This small molecule binds to this protein.
Small molecule (SMILES): CC(=O)N[C@H]1[C@H](O[C@H]2[C@H](O)[C@@H](NC(C)=O)CO[C@@H]2CO)O[C@H](CO)[C@@H](O)[C@@H]1O

Sequence of chain 1.B:
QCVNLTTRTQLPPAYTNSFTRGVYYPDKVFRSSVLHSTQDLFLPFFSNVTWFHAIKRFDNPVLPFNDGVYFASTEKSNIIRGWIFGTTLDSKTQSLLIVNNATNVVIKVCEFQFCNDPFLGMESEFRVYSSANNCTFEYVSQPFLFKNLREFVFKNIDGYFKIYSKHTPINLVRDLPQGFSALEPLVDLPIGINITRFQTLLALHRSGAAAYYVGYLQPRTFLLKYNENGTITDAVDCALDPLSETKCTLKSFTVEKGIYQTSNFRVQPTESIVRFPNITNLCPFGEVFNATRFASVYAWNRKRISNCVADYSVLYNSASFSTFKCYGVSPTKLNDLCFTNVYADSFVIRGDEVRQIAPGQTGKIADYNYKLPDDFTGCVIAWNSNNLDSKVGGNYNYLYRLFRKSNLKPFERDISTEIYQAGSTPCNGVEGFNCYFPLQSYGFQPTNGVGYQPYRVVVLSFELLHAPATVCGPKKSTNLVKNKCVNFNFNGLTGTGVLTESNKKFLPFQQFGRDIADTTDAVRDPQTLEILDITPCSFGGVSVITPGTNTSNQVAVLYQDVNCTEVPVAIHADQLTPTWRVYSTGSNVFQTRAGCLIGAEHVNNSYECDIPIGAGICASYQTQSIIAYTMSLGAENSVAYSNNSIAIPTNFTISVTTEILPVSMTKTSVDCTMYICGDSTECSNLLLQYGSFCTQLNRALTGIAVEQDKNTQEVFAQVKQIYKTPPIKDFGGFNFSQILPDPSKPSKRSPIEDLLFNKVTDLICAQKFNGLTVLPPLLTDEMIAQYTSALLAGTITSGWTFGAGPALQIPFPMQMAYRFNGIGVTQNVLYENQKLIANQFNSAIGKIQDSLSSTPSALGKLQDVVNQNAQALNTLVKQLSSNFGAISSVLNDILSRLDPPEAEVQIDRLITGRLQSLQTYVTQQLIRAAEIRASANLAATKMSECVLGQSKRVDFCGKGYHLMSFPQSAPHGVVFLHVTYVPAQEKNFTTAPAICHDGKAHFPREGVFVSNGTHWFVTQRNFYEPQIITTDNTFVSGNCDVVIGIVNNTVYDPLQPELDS

Binding-site contacts:
Ligand atom O6 contacts residue ASN1134 of chain 1.B at 4.4 Å.
Ligand atom C3 contacts residue ASN1134 of chain 1.B at 3.8 Å.
Ligand atom C1 contacts residue ASN1134 of chain 1.B at 1.4 Å.
Ligand atom N2 contacts residue ASN1134 of chain 1.B at 2.9 Å (h-bond).
Ligand atom C7 contacts residue ASN1134 of chain 1.B at 4.0 Å.
Ligand atom C4 contacts residue ASN1134 of chain 1.B at 4.2 Å.
Ligand atom O5 contacts residue ASN1134 of chain 1.B at 2.3 Å (h-bond).
Ligand atom C5 contacts residue ASN1134 of chain 1.B at 3.6 Å.
Ligand atom C2 contacts residue ASN1134 of chain 1.B at 2.4 Å.